This small molecule binds to this protein.
Small molecule (SMILES): Nc1nc2c(ncn2[C@H]2C[C@H](O)[C@@H](CO[P](=O)(O)N[P](=O)(O)OP(=O)(O)O)O2)c(=O)[nH]1

Sequence of chain 1.G:
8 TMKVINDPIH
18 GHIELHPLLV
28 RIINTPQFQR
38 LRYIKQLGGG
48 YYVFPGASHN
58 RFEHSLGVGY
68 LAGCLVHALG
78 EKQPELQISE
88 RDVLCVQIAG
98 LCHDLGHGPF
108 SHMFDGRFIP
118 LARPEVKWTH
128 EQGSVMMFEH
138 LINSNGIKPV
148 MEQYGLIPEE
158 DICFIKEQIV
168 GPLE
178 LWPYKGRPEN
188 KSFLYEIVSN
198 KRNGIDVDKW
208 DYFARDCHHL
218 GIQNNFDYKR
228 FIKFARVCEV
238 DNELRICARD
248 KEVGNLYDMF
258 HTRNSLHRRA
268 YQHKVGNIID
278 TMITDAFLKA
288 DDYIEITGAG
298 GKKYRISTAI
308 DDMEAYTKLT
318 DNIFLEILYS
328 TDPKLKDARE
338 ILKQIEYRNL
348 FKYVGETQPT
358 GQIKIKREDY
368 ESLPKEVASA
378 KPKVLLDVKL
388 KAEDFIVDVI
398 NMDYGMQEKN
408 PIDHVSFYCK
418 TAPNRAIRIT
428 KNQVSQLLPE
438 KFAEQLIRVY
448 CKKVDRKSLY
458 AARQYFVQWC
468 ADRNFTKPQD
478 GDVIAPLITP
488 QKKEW

Binding-site contacts:
Ligand atom N2 contacts residue ASN13 of chain 1.H at 3.1 Å (h-bond).
Ligand atom PG contacts residue ARG246 of chain 1.F at 3.5 Å.
Ligand atom C1' contacts residue PHE51 of chain 1.G at 3.4 Å (hydrophobic).
Ligand atom O2B contacts residue CZF1 of chain 1.AC at 3.4 Å.
Ligand atom C5' contacts residue VAL11 of chain 1.H at 3.4 Å (hydrophobic).
Ligand atom O2A contacts residue ARG227 of chain 1.F at 2.9 Å (salt-bridge).
Ligand atom N9 contacts residue PHE51 of chain 1.G at 3.5 Å.
Ligand atom PB contacts residue MG1 of chain 1.YB at 3.4 Å.
Ligand atom O2B contacts residue LYS271 of chain 1.G at 2.5 Å (salt-bridge).
Ligand atom O1G contacts residue LYS417 of chain 1.F at 3.1 Å (salt-bridge).
Ligand atom C5' contacts residue CZF1 of chain 1.AC at 3.2 Å.
Ligand atom C5 contacts residue ARG227 of chain 1.F at 3.4 Å.
Ligand atom O2A contacts residue LYS248 of chain 1.F at 2.7 Å (salt-bridge).
Ligand atom PB contacts residue CZF1 of chain 1.AC at 3.2 Å.
Ligand atom O3G contacts residue ARG246 of chain 1.F at 2.8 Å (salt-bridge).
Ligand atom O3G contacts residue LYS248 of chain 1.F at 2.8 Å (salt-bridge).
Ligand atom O3' contacts residue VAL50 of chain 1.G at 2.6 Å (h-bond).
Ligand atom N3A contacts residue LYS248 of chain 1.F at 3.3 Å (salt-bridge).
Ligand atom O1G contacts residue CZF1 of chain 1.AC at 2.7 Å (h-bond).
Ligand atom C4' contacts residue CZF1 of chain 1.AC at 3.3 Å.
Ligand atom O4' contacts residue ARG227 of chain 1.F at 3.4 Å (salt-bridge).
Ligand atom C3' contacts residue VAL50 of chain 1.G at 3.2 Å (hydrophobic).
Ligand atom PB contacts residue LYS271 of chain 1.G at 3.3 Å.
Ligand atom O1A contacts residue HIS270 of chain 1.G at 2.7 Å (h-bond).
Ligand atom O1B contacts residue CZF1 of chain 1.AC at 2.4 Å (h-bond).
Ligand atom C3' contacts residue CZF1 of chain 1.AC at 3.2 Å.
Ligand atom O2G contacts residue ARG246 of chain 1.F at 2.3 Å (salt-bridge).
Ligand atom C2 contacts residue ASN13 of chain 1.H at 3.5 Å.
Ligand atom O1G contacts residue MG1 of chain 1.YB at 2.5 Å.
Ligand atom O2B contacts residue HIS270 of chain 1.G at 3.1 Å.
Ligand atom O6 contacts residue ARG266 of chain 1.G at 3.3 Å.
Ligand atom O6 contacts residue ASN252 of chain 1.F at 3.2 Å (h-bond).
Ligand atom O4' contacts residue ASN13 of chain 1.H at 3.5 Å.
Ligand atom O1B contacts residue MG1 of chain 1.YB at 2.0 Å.
Ligand atom O3B contacts residue CZF1 of chain 1.AC at 3.0 Å (h-bond).
Ligand atom O3B contacts residue LYS271 of chain 1.G at 2.7 Å (salt-bridge).
Ligand atom C4 contacts residue ARG227 of chain 1.F at 3.2 Å.
Ligand atom N3 contacts residue ASN13 of chain 1.H at 3.0 Å (h-bond).
Ligand atom O3' contacts residue CZF1 of chain 1.AC at 3.5 Å (h-bond).
Ligand atom O3' contacts residue ASN13 of chain 1.H at 3.0 Å (h-bond).

Sequence of chain 1.F:
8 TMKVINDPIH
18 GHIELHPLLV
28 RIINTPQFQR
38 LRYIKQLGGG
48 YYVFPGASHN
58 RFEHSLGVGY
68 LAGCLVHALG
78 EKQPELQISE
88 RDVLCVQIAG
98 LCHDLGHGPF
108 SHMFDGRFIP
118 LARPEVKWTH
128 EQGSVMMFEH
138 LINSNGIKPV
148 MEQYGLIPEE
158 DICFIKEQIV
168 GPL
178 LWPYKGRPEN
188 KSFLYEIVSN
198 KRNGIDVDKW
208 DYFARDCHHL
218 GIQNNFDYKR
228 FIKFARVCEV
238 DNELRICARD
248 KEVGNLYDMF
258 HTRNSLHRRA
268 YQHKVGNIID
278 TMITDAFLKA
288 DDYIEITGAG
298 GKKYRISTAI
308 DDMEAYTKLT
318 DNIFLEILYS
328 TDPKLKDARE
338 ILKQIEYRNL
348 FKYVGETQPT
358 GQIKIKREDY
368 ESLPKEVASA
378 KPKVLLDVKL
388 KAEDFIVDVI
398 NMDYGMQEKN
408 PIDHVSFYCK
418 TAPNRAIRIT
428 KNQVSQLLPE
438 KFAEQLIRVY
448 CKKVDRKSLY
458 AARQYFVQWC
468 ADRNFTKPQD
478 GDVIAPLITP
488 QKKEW

Sequence of chain 1.H:
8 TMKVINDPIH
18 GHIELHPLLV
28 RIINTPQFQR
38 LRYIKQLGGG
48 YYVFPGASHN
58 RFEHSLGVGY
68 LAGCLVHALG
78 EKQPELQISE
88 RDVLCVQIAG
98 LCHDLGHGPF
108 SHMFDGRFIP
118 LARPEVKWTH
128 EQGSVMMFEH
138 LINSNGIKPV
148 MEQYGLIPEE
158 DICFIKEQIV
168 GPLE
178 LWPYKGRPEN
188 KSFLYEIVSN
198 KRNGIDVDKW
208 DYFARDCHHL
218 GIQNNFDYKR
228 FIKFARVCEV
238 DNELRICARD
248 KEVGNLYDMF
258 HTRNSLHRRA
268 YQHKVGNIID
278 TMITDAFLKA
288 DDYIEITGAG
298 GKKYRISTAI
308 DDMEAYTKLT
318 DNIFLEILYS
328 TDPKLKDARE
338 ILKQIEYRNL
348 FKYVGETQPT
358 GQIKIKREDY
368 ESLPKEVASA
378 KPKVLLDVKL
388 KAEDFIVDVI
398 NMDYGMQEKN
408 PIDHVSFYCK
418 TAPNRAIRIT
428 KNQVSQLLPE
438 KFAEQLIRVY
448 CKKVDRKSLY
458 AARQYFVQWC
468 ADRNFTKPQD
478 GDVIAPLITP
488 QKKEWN